A small-molecule ligand and the protein it binds are described below.
Small molecule (SMILES): O->[Cu](<-O)(n1ccnc1)(n1ccnc1)(n1ccnc1)n1ccnc1

Binding-site contacts:
Ligand atom CE5 contacts residue VAL99 of chain 1.A at 4.2 Å (hydrophobic).
Ligand atom NDV contacts residue LEU127 of chain 1.A at 3.7 Å.
Ligand atom CG3 contacts residue LEU102 of chain 1.A at 3.7 Å (hydrophobic).
Ligand atom CU contacts residue LYS24 of chain 1.A at 4.4 Å.
Ligand atom CEL contacts residue LYS24 of chain 1.A at 3.6 Å.
Ligand atom ND5 contacts residue LYS27 of chain 1.A at 3.1 Å (salt-bridge).
Ligand atom NDL contacts residue LYS24 of chain 1.A at 4.1 Å.
Ligand atom CDC contacts residue SER25 of chain 1.A at 4.2 Å.
Ligand atom CE5 contacts residue CYS26 of chain 1.A at 4.3 Å (hydrophobic).
Ligand atom CG1 contacts residue LYS27 of chain 1.A at 3.3 Å.
Ligand atom CD6 contacts residue LYS27 of chain 1.A at 3.8 Å.
Ligand atom CG4 contacts residue LYS27 of chain 1.A at 3.8 Å.
Ligand atom NDV contacts residue VAL99 of chain 1.A at 3.6 Å.
Ligand atom CEB contacts residue LYS27 of chain 1.A at 3.8 Å.
Ligand atom CDC contacts residue LYS24 of chain 1.A at 3.4 Å.
Ligand atom NDB contacts residue LYS27 of chain 1.A at 3.1 Å (salt-bridge).
Ligand atom CEV contacts residue SER100 of chain 1.A at 4.0 Å.
Ligand atom CDW contacts residue SER100 of chain 1.A at 4.1 Å.
Ligand atom CG1 contacts residue SER25 of chain 1.A at 4.2 Å.
Ligand atom NEW contacts residue SER100 of chain 1.A at 4.2 Å.
Ligand atom CEV contacts residue VAL99 of chain 1.A at 3.8 Å (hydrophobic).
Ligand atom CG3 contacts residue SER100 of chain 1.A at 3.8 Å.
Ligand atom CEV contacts residue LEU127 of chain 1.A at 3.9 Å (hydrophobic).
Ligand atom NE6 contacts residue LYS27 of chain 1.A at 4.4 Å.
Ligand atom O1 contacts residue LYS24 of chain 1.A at 2.8 Å (salt-bridge).
Ligand atom O1 contacts residue VAL99 of chain 1.A at 3.6 Å.
Ligand atom CE5 contacts residue LYS27 of chain 1.A at 3.9 Å.
Ligand atom ND5 contacts residue VAL99 of chain 1.A at 4.3 Å.
Ligand atom O1 contacts residue CYS26 of chain 1.A at 2.9 Å (h-bond).
Ligand atom CDC contacts residue CYS26 of chain 1.A at 4.3 Å (hydrophobic).
Ligand atom NDV contacts residue SER100 of chain 1.A at 3.7 Å.
Ligand atom CG4 contacts residue SER100 of chain 1.A at 4.1 Å.
Ligand atom ND5 contacts residue SER100 of chain 1.A at 3.4 Å.
Ligand atom NEC contacts residue LYS24 of chain 1.A at 4.2 Å.
Ligand atom NEM contacts residue LYS24 of chain 1.A at 4.2 Å.
Ligand atom CE5 contacts residue SER100 of chain 1.A at 3.5 Å.
Ligand atom NDV contacts residue LEU102 of chain 1.A at 2.8 Å (h-bond).
Ligand atom CEV contacts residue LEU102 of chain 1.A at 4.0 Å (hydrophobic).
Ligand atom CDC contacts residue LYS27 of chain 1.A at 4.0 Å.
Ligand atom CG1 contacts residue LYS24 of chain 1.A at 4.4 Å.

Sequence of chain 1.A:
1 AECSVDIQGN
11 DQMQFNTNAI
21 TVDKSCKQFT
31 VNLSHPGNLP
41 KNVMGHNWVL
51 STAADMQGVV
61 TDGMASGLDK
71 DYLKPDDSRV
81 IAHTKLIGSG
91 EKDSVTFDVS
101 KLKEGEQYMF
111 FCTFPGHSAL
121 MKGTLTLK